Sequence of chain 1.A:
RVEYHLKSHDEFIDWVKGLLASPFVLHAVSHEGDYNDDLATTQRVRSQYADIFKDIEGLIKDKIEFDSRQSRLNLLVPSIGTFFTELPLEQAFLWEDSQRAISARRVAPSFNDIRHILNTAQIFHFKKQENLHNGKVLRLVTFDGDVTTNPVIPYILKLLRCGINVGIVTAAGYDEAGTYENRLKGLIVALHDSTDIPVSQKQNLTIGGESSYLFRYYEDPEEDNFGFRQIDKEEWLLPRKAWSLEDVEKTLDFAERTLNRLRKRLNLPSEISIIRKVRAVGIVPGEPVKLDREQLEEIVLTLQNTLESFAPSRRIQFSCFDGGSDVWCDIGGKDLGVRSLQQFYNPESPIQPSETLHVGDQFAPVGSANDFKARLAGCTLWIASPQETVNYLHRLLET

The protein below binds the small molecule below.
Small molecule (SMILES): O=c1[nH]cnc2c1ncn2[C@@H]1O[C@H](CO)[C@@H](O)[C@H]1O

Binding-site contacts:
Ligand atom C8 contacts residue THR106 of chain 1.A at 3.3 Å.
Ligand atom C5 contacts residue PHE107 of chain 1.A at 3.8 Å (hydrophobic).
Ligand atom C8 contacts residue PHE107 of chain 1.A at 3.5 Å (hydrophobic).
Ligand atom O4' contacts residue PHE107 of chain 1.A at 3.2 Å.
Ligand atom N7 contacts residue GLY105 of chain 1.A at 3.1 Å (h-bond).
Ligand atom C2 contacts residue ASP14 of chain 1.A at 3.7 Å.
Ligand atom C2' contacts residue ARG422 of chain 1.A at 3.8 Å.
Ligand atom O6 contacts residue GLY105 of chain 1.A at 3.7 Å.
Ligand atom C2' contacts residue THR427 of chain 1.A at 3.6 Å.
Ligand atom N1 contacts residue ARG422 of chain 1.A at 3.3 Å (salt-bridge).
Ligand atom C4 contacts residue PHE107 of chain 1.A at 3.7 Å (hydrophobic).
Ligand atom C1' contacts residue PHE107 of chain 1.A at 3.7 Å (hydrophobic).
Ligand atom O4' contacts residue LEU111 of chain 1.A at 3.9 Å.
Ligand atom C3' contacts residue GLN147 of chain 1.A at 3.6 Å.
Ligand atom C6 contacts residue ASP14 of chain 1.A at 3.5 Å.
Ligand atom C3' contacts residue THR427 of chain 1.A at 3.5 Å.
Ligand atom O5' contacts residue LEU143 of chain 1.A at 3.6 Å.
Ligand atom O6 contacts residue PHE16 of chain 1.A at 3.3 Å.
Ligand atom C4 contacts residue ARG422 of chain 1.A at 3.9 Å.
Ligand atom O3' contacts residue CYS426 of chain 1.A at 3.8 Å.
Ligand atom O3' contacts residue GLN147 of chain 1.A at 2.5 Å (h-bond).
Ligand atom N1 contacts residue ASP14 of chain 1.A at 2.9 Å (salt-bridge).
Ligand atom O2' contacts residue THR427 of chain 1.A at 3.2 Å.
Ligand atom C8 contacts residue GLY105 of chain 1.A at 3.3 Å.
Ligand atom C2 contacts residue ARG422 of chain 1.A at 3.4 Å.
Ligand atom N7 contacts residue PHE107 of chain 1.A at 3.6 Å.
Ligand atom O3' contacts residue THR427 of chain 1.A at 3.2 Å (h-bond).
Ligand atom C4' contacts residue GLN147 of chain 1.A at 3.7 Å.
Ligand atom N1 contacts residue PHE16 of chain 1.A at 3.6 Å.
Ligand atom C5' contacts residue LEU143 of chain 1.A at 3.6 Å (hydrophobic).
Ligand atom N3 contacts residue ARG422 of chain 1.A at 3.7 Å.
Ligand atom O6 contacts residue ARG422 of chain 1.A at 3.7 Å.
Ligand atom N9 contacts residue PHE107 of chain 1.A at 3.4 Å.
Ligand atom O6 contacts residue ASP14 of chain 1.A at 3.5 Å (salt-bridge).
Ligand atom C5 contacts residue ARG422 of chain 1.A at 3.7 Å.
Ligand atom C6 contacts residue PHE16 of chain 1.A at 3.8 Å (hydrophobic).
Ligand atom C4' contacts residue LEU111 of chain 1.A at 3.8 Å (hydrophobic).
Ligand atom O2' contacts residue ARG422 of chain 1.A at 3.5 Å.
Ligand atom C6 contacts residue ARG422 of chain 1.A at 3.3 Å.
Ligand atom O6 contacts residue ILE104 of chain 1.A at 3.6 Å.